Sequence of chain 1.A:
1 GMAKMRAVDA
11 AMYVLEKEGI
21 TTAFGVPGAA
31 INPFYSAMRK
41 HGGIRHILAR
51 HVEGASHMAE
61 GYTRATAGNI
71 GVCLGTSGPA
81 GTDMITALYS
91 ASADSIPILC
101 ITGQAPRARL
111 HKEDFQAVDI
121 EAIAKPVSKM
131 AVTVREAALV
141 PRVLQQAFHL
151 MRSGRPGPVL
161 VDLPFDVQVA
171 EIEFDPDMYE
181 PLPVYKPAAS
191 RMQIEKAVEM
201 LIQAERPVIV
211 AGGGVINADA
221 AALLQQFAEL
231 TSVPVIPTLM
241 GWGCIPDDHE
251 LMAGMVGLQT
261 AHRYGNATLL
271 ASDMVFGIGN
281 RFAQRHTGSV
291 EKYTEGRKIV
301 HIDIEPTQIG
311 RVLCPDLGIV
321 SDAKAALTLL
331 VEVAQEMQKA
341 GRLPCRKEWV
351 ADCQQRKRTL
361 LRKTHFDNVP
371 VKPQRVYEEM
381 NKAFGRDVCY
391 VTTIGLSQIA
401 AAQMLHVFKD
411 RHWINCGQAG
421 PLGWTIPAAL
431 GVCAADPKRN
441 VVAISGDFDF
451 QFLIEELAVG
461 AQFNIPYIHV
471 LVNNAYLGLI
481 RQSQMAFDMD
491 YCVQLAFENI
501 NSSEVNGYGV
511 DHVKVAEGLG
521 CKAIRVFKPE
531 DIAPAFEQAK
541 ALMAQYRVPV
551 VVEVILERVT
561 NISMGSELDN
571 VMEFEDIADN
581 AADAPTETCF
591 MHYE

Binding-site contacts:
Ligand atom C1 contacts residue CYS492 of chain 1.A at 3.8 Å (hydrophobic).
Ligand atom O2 contacts residue GLN462 of chain 2.A at 3.8 Å.
Ligand atom O1 contacts residue CYS492 of chain 1.A at 3.0 Å.
Ligand atom O2 contacts residue PHE463 of chain 2.A at 4.2 Å.
Ligand atom C1 contacts residue PHE463 of chain 2.A at 4.5 Å (hydrophobic).
Ligand atom O1 contacts residue PHE463 of chain 2.A at 4.4 Å.
Ligand atom CM2 contacts residue VAL493 of chain 1.A at 3.9 Å (hydrophobic).
Ligand atom C6 contacts residue CYS492 of chain 1.A at 4.0 Å (hydrophobic).
Ligand atom C6 contacts residue HIS46 of chain 2.A at 4.2 Å.
Ligand atom O2 contacts residue GLN494 of chain 1.A at 3.8 Å.
Ligand atom C1 contacts residue HIS46 of chain 2.A at 4.5 Å.
Ligand atom CM2 contacts residue GLN494 of chain 1.A at 3.2 Å.
Ligand atom O1 contacts residue HIS46 of chain 2.A at 4.1 Å.
Ligand atom CM2 contacts residue CYS492 of chain 1.A at 3.8 Å (hydrophobic).
Ligand atom C2 contacts residue PHE463 of chain 2.A at 4.3 Å (hydrophobic).
Ligand atom CM2 contacts residue GLN462 of chain 2.A at 4.2 Å.

Sequence of chain 2.A:
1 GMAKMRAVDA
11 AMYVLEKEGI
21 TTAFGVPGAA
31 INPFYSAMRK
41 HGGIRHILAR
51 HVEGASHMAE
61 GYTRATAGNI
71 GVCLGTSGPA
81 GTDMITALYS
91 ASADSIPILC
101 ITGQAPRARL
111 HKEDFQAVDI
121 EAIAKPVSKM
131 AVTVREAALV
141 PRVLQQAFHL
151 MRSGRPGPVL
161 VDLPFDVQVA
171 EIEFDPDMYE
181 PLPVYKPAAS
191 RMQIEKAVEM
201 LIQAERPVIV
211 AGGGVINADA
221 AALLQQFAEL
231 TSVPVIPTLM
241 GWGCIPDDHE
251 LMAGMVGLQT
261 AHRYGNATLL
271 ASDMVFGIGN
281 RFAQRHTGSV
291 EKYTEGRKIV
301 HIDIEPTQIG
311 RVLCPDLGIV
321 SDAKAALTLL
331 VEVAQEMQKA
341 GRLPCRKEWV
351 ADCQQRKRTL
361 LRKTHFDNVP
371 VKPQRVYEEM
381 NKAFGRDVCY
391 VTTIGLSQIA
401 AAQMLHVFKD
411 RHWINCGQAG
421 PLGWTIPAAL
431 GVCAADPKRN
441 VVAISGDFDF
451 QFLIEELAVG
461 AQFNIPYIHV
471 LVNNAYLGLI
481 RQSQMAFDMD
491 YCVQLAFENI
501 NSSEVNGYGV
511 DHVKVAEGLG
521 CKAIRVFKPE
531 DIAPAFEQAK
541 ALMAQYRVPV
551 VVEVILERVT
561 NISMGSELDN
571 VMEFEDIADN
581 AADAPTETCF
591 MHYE

A small-molecule ligand and the protein it binds are described below.
Small molecule (SMILES): COC1=C(OC)C(=O)C(C)=CC1=O